Binding-site contacts:
Ligand atom C8 contacts residue ASN70 of chain 24.D at 3.9 Å.
Ligand atom O7 contacts residue SER29 of chain 24.D at 4.4 Å.
Ligand atom C1 contacts residue ASN32 of chain 24.D at 4.5 Å.
Ligand atom C7 contacts residue PRO31 of chain 24.D at 3.1 Å (hydrophobic).
Ligand atom C2 contacts residue ASN70 of chain 24.D at 2.5 Å.
Ligand atom C1 contacts residue PRO31 of chain 24.D at 4.2 Å (hydrophobic).
Ligand atom C4 contacts residue ASN70 of chain 24.D at 4.2 Å.
Ligand atom O7 contacts residue ASN70 of chain 24.D at 3.3 Å (h-bond).
Ligand atom N2 contacts residue ASN70 of chain 24.D at 2.9 Å (h-bond).
Ligand atom C3 contacts residue PRO31 of chain 24.D at 3.3 Å (hydrophobic).
Ligand atom C5 contacts residue ASN70 of chain 24.D at 3.7 Å.
Ligand atom C2 contacts residue PRO31 of chain 24.D at 3.4 Å (hydrophobic).
Ligand atom C5 contacts residue ARG33 of chain 24.D at 4.4 Å.
Ligand atom O3 contacts residue PRO31 of chain 24.D at 3.4 Å (h-bond).
Ligand atom N2 contacts residue ASN32 of chain 24.D at 4.0 Å.
Ligand atom N2 contacts residue PRO31 of chain 24.D at 2.5 Å (h-bond).
Ligand atom C7 contacts residue ASN70 of chain 24.D at 3.1 Å.
Ligand atom C3 contacts residue ASN70 of chain 24.D at 3.8 Å.
Ligand atom O7 contacts residue PRO31 of chain 24.D at 3.2 Å (h-bond).
Ligand atom C1 contacts residue ASN70 of chain 24.D at 1.4 Å.
Ligand atom C1 contacts residue ARG33 of chain 24.D at 4.3 Å.
Ligand atom O7 contacts residue SER71 of chain 24.D at 3.8 Å.
Ligand atom O6 contacts residue ARG33 of chain 24.D at 3.2 Å (salt-bridge).
Ligand atom C6 contacts residue ARG33 of chain 24.D at 3.3 Å.
Ligand atom O5 contacts residue ASN70 of chain 24.D at 2.4 Å (h-bond).
Ligand atom C8 contacts residue PRO31 of chain 24.D at 4.4 Å (hydrophobic).

The small molecule below binds the protein below.
Small molecule (SMILES): CC(=O)N[C@@H]1[C@@H](O)[C@H](O)[C@@H](CO)O[C@H]1O

Sequence of chain 24.D:
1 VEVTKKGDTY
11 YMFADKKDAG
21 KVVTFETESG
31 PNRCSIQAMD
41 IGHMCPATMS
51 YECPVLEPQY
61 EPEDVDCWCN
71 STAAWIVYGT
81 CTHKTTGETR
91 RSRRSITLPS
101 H